Sequence of chain 1.A:
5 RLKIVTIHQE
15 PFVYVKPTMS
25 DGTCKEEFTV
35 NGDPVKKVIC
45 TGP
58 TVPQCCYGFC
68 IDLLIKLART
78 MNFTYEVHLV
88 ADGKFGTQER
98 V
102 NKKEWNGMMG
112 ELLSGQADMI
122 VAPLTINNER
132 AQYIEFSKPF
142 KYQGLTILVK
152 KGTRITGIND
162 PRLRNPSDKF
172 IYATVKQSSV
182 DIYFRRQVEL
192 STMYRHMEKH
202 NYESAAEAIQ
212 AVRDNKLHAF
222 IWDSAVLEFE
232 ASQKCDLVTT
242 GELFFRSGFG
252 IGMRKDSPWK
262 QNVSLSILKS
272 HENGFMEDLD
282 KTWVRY

A protein and the small-molecule ligand that binds it are described below.
Small molecule (SMILES): NCC(=O)O

Binding-site contacts:
Ligand atom O contacts residue PRO124 of chain 1.A at 3.8 Å.
Ligand atom N contacts residue PHE92 of chain 1.A at 4.1 Å.
Ligand atom OXT contacts residue PHE92 of chain 1.A at 3.2 Å.
Ligand atom CA contacts residue THR126 of chain 1.A at 3.8 Å.
Ligand atom CA contacts residue SER180 of chain 1.A at 3.4 Å.
Ligand atom N contacts residue SER180 of chain 1.A at 3.6 Å.
Ligand atom N contacts residue PHE250 of chain 1.A at 3.9 Å.
Ligand atom CA contacts residue TRP223 of chain 1.A at 3.9 Å (hydrophobic).
Ligand atom C contacts residue ARG131 of chain 1.A at 3.2 Å.
Ligand atom CA contacts residue PHE92 of chain 1.A at 3.5 Å (hydrophobic).
Ligand atom O contacts residue PHE92 of chain 1.A at 3.5 Å.
Ligand atom OXT contacts residue SER180 of chain 1.A at 2.6 Å (h-bond).
Ligand atom C contacts residue SER180 of chain 1.A at 3.3 Å.
Ligand atom O contacts residue THR126 of chain 1.A at 2.9 Å (h-bond).
Ligand atom O contacts residue SER180 of chain 1.A at 3.8 Å.
Ligand atom C contacts residue PHE92 of chain 1.A at 3.4 Å (hydrophobic).
Ligand atom CA contacts residue PRO124 of chain 1.A at 3.9 Å (hydrophobic).
Ligand atom C contacts residue PRO124 of chain 1.A at 4.3 Å (hydrophobic).
Ligand atom C contacts residue THR126 of chain 1.A at 3.9 Å.
Ligand atom N contacts residue PRO124 of chain 1.A at 3.2 Å (h-bond).
Ligand atom OXT contacts residue ARG131 of chain 1.A at 2.5 Å (salt-bridge).
Ligand atom CA contacts residue ASP224 of chain 1.A at 3.7 Å.
Ligand atom O contacts residue ARG131 of chain 1.A at 2.6 Å (salt-bridge).
Ligand atom N contacts residue THR126 of chain 1.A at 2.8 Å (h-bond).
Ligand atom O contacts residue LEU125 of chain 1.A at 3.6 Å.
Ligand atom N contacts residue ASP224 of chain 1.A at 2.8 Å (salt-bridge).
Ligand atom OXT contacts residue SER179 of chain 1.A at 3.5 Å.